Sequence of chain 1.C:
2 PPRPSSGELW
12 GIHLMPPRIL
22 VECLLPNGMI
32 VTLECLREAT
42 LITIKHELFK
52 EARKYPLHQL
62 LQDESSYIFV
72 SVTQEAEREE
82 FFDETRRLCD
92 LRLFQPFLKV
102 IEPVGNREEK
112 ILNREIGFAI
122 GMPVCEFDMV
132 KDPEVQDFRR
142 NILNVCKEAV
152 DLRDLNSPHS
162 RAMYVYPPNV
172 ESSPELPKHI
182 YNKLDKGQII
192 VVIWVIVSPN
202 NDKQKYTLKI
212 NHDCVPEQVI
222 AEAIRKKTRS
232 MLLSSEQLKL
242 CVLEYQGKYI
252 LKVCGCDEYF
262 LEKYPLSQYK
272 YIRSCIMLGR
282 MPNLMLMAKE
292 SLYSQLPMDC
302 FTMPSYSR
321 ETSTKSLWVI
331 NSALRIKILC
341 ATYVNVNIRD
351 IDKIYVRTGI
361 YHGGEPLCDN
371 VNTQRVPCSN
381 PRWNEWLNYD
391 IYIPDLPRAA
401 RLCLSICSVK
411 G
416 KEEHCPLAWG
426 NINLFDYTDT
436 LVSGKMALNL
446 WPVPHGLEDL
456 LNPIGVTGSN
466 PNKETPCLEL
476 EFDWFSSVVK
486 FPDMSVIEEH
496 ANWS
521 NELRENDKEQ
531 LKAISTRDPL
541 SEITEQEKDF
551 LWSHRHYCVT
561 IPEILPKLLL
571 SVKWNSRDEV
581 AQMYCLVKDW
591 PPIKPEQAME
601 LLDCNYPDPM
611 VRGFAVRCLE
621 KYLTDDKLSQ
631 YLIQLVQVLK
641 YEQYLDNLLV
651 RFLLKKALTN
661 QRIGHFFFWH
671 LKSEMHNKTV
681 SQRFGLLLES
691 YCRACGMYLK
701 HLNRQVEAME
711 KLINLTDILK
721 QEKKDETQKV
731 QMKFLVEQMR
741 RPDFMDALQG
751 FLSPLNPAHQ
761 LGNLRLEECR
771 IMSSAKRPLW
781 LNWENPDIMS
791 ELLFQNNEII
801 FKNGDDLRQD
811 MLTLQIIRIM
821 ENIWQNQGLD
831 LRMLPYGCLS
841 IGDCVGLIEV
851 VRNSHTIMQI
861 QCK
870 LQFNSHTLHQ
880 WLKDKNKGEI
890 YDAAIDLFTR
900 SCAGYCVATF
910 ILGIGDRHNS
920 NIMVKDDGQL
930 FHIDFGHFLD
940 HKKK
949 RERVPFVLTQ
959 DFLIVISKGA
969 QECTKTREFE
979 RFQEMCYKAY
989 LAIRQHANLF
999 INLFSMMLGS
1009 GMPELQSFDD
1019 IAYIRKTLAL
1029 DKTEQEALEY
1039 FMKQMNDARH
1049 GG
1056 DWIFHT

The small molecule below binds the protein below.
Small molecule (SMILES): Cc1c([C@@H](NC(=O)Nc2cnc(N)nc2)C(F)(F)F)oc2c(F)cc(F)cc12

Binding-site contacts:
Ligand atom C5 contacts residue PHE1002 of chain 1.C at 3.5 Å (hydrophobic).
Ligand atom C4 contacts residue PHE1002 of chain 1.C at 3.6 Å (hydrophobic).
Ligand atom F2 contacts residue MET1010 of chain 1.C at 3.4 Å.
Ligand atom F5 contacts residue LEU911 of chain 1.C at 3.4 Å.
Ligand atom F3 contacts residue PHE1002 of chain 1.C at 3.4 Å.
Ligand atom N1 contacts residue LEU911 of chain 1.C at 2.9 Å (h-bond).
Ligand atom N2 contacts residue LEU938 of chain 1.C at 3.7 Å.
Ligand atom N4 contacts residue GLU950 of chain 1.C at 3.0 Å (salt-bridge).
Ligand atom F4 contacts residue ILE1019 of chain 1.C at 3.7 Å.
Ligand atom C13 contacts residue TYR1021 of chain 1.C at 3.6 Å (hydrophobic).
Ligand atom C14 contacts residue LYS941 of chain 1.C at 3.6 Å.
Ligand atom F2 contacts residue LEU812 of chain 1.C at 3.2 Å.
Ligand atom N3 contacts residue LYS941 of chain 1.C at 3.6 Å.
Ligand atom F2 contacts residue GLN809 of chain 1.C at 3.5 Å.
Ligand atom N4 contacts residue LYS941 of chain 1.C at 3.5 Å.
Ligand atom N2 contacts residue GLY912 of chain 1.C at 3.5 Å (h-bond).
Ligand atom C1 contacts residue ASP1018 of chain 1.C at 3.5 Å.
Ligand atom N5 contacts residue VAL952 of chain 1.C at 3.6 Å.
Ligand atom C6 contacts residue THR813 of chain 1.C at 3.3 Å.
Ligand atom C12 contacts residue GLY912 of chain 1.C at 3.6 Å.
Ligand atom C11 contacts residue LEU938 of chain 1.C at 3.4 Å (hydrophobic).
Ligand atom N2 contacts residue TYR1021 of chain 1.C at 3.5 Å.
Ligand atom N2 contacts residue LEU911 of chain 1.C at 3.0 Å (h-bond).
Ligand atom C2 contacts residue LEU938 of chain 1.C at 3.6 Å (hydrophobic).
Ligand atom C15 contacts residue PHE937 of chain 1.C at 3.3 Å (hydrophobic).
Ligand atom C11 contacts residue LEU911 of chain 1.C at 3.4 Å (hydrophobic).
Ligand atom C15 contacts residue LEU938 of chain 1.C at 3.6 Å (hydrophobic).
Ligand atom C11 contacts residue TYR1021 of chain 1.C at 3.6 Å (hydrophobic).
Ligand atom N5 contacts residue PHE937 of chain 1.C at 3.3 Å (h-bond).
Ligand atom F4 contacts residue ILE1022 of chain 1.C at 3.0 Å.
Ligand atom C5 contacts residue PHE937 of chain 1.C at 3.5 Å (hydrophobic).
Ligand atom O2 contacts residue LYS941 of chain 1.C at 3.2 Å.
Ligand atom C9 contacts residue LEU938 of chain 1.C at 3.5 Å (hydrophobic).
Ligand atom C8 contacts residue LEU1013 of chain 1.C at 3.6 Å (hydrophobic).
Ligand atom C15 contacts residue GLY912 of chain 1.C at 3.2 Å.
Ligand atom F1 contacts residue PHE937 of chain 1.C at 3.4 Å.
Ligand atom C14 contacts residue VAL952 of chain 1.C at 3.6 Å (hydrophobic).
Ligand atom C8 contacts residue LEU938 of chain 1.C at 3.5 Å (hydrophobic).
Ligand atom O2 contacts residue LEU938 of chain 1.C at 3.5 Å.
Ligand atom C7 contacts residue LEU812 of chain 1.C at 3.7 Å (hydrophobic).